Sequence of chain 1.C:
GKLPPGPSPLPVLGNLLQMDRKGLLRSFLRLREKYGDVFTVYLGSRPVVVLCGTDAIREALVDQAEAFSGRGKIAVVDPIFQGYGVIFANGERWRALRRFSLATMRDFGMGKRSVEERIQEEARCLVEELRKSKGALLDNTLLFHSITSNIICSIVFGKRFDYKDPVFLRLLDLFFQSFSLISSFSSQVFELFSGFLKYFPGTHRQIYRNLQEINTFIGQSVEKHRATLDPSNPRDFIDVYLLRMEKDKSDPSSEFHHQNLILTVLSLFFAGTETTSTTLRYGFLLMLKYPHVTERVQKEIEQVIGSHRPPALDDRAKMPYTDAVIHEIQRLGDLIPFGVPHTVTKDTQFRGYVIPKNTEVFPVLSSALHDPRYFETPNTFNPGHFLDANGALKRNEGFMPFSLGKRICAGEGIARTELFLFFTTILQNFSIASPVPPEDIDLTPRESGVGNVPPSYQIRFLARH

The protein below binds the small molecule below.
Small molecule (SMILES): Clc1ccc(-c2cnc[nH]2)cc1

Binding-site contacts:
Ligand atom N1 contacts residue ALA279 of chain 1.C at 3.7 Å.
Ligand atom N1 contacts residue HEM1 of chain 1.I at 2.0 Å.
Ligand atom C2 contacts residue ALA279 of chain 1.C at 3.9 Å (hydrophobic).
Ligand atom CL contacts residue VAL458 of chain 1.C at 4.4 Å.
Ligand atom C6 contacts residue PHE278 of chain 1.C at 4.3 Å (hydrophobic).
Ligand atom C4 contacts residue ALA279 of chain 1.C at 3.8 Å (hydrophobic).
Ligand atom CL contacts residue PHE96 of chain 1.C at 4.2 Å.
Ligand atom C5 contacts residue THR283 of chain 1.C at 3.6 Å.
Ligand atom N3 contacts residue HEM1 of chain 1.I at 4.2 Å.
Ligand atom C5 contacts residue HEM1 of chain 1.I at 2.9 Å.
Ligand atom C8 contacts residue PHE278 of chain 1.C at 3.7 Å (hydrophobic).
Ligand atom N3 contacts residue THR283 of chain 1.C at 3.2 Å (h-bond).
Ligand atom CL contacts residue PHE278 of chain 1.C at 4.2 Å.
Ligand atom C11 contacts residue ILE95 of chain 1.C at 4.1 Å (hydrophobic).
Ligand atom C2 contacts residue HEM1 of chain 1.I at 3.0 Å.
Ligand atom N3 contacts residue ALA279 of chain 1.C at 3.5 Å.
Ligand atom C10 contacts residue PHE96 of chain 1.C at 4.3 Å (hydrophobic).
Ligand atom C4 contacts residue ILE344 of chain 1.C at 4.3 Å (hydrophobic).
Ligand atom CL contacts residue ILE82 of chain 1.C at 3.7 Å.
Ligand atom C11 contacts residue PHE278 of chain 1.C at 4.2 Å (hydrophobic).
Ligand atom C4 contacts residue HEM1 of chain 1.I at 4.2 Å.
Ligand atom C10 contacts residue PHE278 of chain 1.C at 3.9 Å (hydrophobic).
Ligand atom C4 contacts residue THR283 of chain 1.C at 4.3 Å.
Ligand atom C5 contacts residue ALA279 of chain 1.C at 3.3 Å (hydrophobic).
Ligand atom C7 contacts residue PHE278 of chain 1.C at 4.1 Å (hydrophobic).
Ligand atom N3 contacts residue ILE344 of chain 1.C at 4.3 Å.
Ligand atom C9 contacts residue VAL348 of chain 1.C at 4.0 Å (hydrophobic).
Ligand atom C11 contacts residue VAL348 of chain 1.C at 3.6 Å (hydrophobic).
Ligand atom C2 contacts residue ILE344 of chain 1.C at 4.5 Å (hydrophobic).
Ligand atom N1 contacts residue CYS417 of chain 1.C at 4.2 Å.
Ligand atom C10 contacts residue VAL348 of chain 1.C at 3.6 Å (hydrophobic).
Ligand atom C10 contacts residue ILE95 of chain 1.C at 4.2 Å (hydrophobic).
Ligand atom C9 contacts residue PHE278 of chain 1.C at 3.6 Å (hydrophobic).
Ligand atom C6 contacts residue VAL348 of chain 1.C at 4.2 Å (hydrophobic).